Sequence of chain 1.A:
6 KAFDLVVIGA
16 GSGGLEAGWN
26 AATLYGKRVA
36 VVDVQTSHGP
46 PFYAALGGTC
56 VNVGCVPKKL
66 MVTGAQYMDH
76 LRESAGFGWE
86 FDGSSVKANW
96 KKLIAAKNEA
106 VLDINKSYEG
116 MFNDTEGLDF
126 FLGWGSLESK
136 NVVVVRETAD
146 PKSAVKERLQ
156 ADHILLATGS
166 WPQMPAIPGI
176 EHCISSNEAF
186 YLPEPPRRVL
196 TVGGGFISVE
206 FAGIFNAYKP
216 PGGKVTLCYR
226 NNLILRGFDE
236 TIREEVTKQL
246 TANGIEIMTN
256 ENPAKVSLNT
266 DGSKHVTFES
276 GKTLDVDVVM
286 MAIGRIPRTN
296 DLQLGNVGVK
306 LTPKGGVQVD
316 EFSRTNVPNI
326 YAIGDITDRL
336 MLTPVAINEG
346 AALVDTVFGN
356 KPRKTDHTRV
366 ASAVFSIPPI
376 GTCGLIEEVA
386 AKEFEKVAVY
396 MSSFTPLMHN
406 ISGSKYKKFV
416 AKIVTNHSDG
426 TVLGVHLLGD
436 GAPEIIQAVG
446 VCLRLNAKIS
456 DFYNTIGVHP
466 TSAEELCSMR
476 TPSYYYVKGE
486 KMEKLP

The small molecule below binds the protein below.
Small molecule (SMILES): O=C(c1ccco1)N1CCN(C(=O)C2CC2)CC1

Binding-site contacts:
Ligand atom C06 contacts residue PHE233 of chain 1.A at 3.4 Å (hydrophobic).
Ligand atom O04 contacts residue SER367 of chain 1.A at 3.4 Å (h-bond).
Ligand atom C10 contacts residue SER367 of chain 1.A at 4.1 Å.
Ligand atom C03 contacts residue PHE201 of chain 1.A at 4.2 Å (hydrophobic).
Ligand atom C10 contacts residue PHE233 of chain 1.A at 4.3 Å (hydrophobic).
Ligand atom N11 contacts residue GLY232 of chain 1.A at 3.5 Å (h-bond).
Ligand atom O04 contacts residue VAL369 of chain 1.A at 4.4 Å.
Ligand atom C05 contacts residue LEU337 of chain 1.A at 4.0 Å (hydrophobic).
Ligand atom O07 contacts residue PHE201 of chain 1.A at 4.3 Å.
Ligand atom C05 contacts residue ALA368 of chain 1.A at 2.9 Å (hydrophobic).
Ligand atom C17 contacts residue GLY379 of chain 1.A at 3.6 Å.
Ligand atom C12 contacts residue GLY232 of chain 1.A at 3.8 Å.
Ligand atom C02 contacts residue PHE201 of chain 1.A at 3.1 Å (hydrophobic).
Ligand atom C05 contacts residue PHE233 of chain 1.A at 4.3 Å (hydrophobic).
Ligand atom O04 contacts residue ALA368 of chain 1.A at 3.9 Å.
Ligand atom N08 contacts residue PHE233 of chain 1.A at 3.5 Å.
Ligand atom C13 contacts residue PHE233 of chain 1.A at 3.4 Å (hydrophobic).
Ligand atom O15 contacts residue GLY232 of chain 1.A at 3.4 Å (h-bond).
Ligand atom C14 contacts residue GLY232 of chain 1.A at 3.6 Å.
Ligand atom C16 contacts residue GLY379 of chain 1.A at 4.3 Å.
Ligand atom C13 contacts residue GLY232 of chain 1.A at 4.2 Å.
Ligand atom C01 contacts residue PHE201 of chain 1.A at 3.6 Å (hydrophobic).
Ligand atom O07 contacts residue PHE233 of chain 1.A at 3.6 Å.
Ligand atom C10 contacts residue GLY232 of chain 1.A at 4.1 Å.
Ligand atom O04 contacts residue PHE233 of chain 1.A at 3.4 Å.
Ligand atom C01 contacts residue LEU337 of chain 1.A at 3.8 Å (hydrophobic).
Ligand atom C13 contacts residue ARG231 of chain 1.A at 4.1 Å.
Ligand atom C05 contacts residue VAL369 of chain 1.A at 4.3 Å (hydrophobic).
Ligand atom C01 contacts residue ALA368 of chain 1.A at 3.5 Å (hydrophobic).
Ligand atom C03 contacts residue PHE233 of chain 1.A at 3.6 Å (hydrophobic).
Ligand atom C09 contacts residue SER367 of chain 1.A at 3.7 Å.
Ligand atom C18 contacts residue LEU335 of chain 1.A at 4.3 Å (hydrophobic).
Ligand atom C02 contacts residue LEU337 of chain 1.A at 4.3 Å (hydrophobic).
Ligand atom C05 contacts residue SER367 of chain 1.A at 3.7 Å.
Ligand atom C09 contacts residue PHE233 of chain 1.A at 4.0 Å (hydrophobic).